Binding-site contacts:
Ligand atom O5 contacts residue ARG132 of chain 1.A at 3.6 Å.
Ligand atom C6 contacts residue GLU128 of chain 1.A at 3.9 Å.
Ligand atom C16 contacts residue HIS84 of chain 1.A at 4.0 Å.
Ligand atom C11 contacts residue ARG132 of chain 1.A at 3.9 Å.
Ligand atom C16 contacts residue TRP80 of chain 1.A at 4.3 Å (hydrophobic).
Ligand atom C15 contacts residue TRP80 of chain 1.A at 3.9 Å (hydrophobic).
Ligand atom O3 contacts residue PRO125 of chain 1.A at 4.2 Å.
Ligand atom C9 contacts residue ARG132 of chain 1.A at 4.1 Å.
Ligand atom C6 contacts residue PRO125 of chain 1.A at 4.1 Å (hydrophobic).
Ligand atom C2 contacts residue TRP133 of chain 1.A at 3.9 Å (hydrophobic).
Ligand atom C7 contacts residue PRO125 of chain 1.A at 3.8 Å (hydrophobic).
Ligand atom C12 contacts residue TRP80 of chain 1.A at 3.6 Å (hydrophobic).
Ligand atom C5 contacts residue GLU128 of chain 1.A at 4.0 Å.
Ligand atom C1 contacts residue ILE129 of chain 1.A at 4.2 Å (hydrophobic).
Ligand atom C1 contacts residue TRP133 of chain 1.A at 3.6 Å (hydrophobic).
Ligand atom O4 contacts residue ARG132 of chain 1.A at 4.4 Å.
Ligand atom C12 contacts residue HIS84 of chain 1.A at 4.2 Å.
Ligand atom C2 contacts residue ILE129 of chain 1.A at 3.8 Å (hydrophobic).
Ligand atom C9 contacts residue ILE129 of chain 1.A at 4.0 Å (hydrophobic).
Ligand atom C6 contacts residue ARG132 of chain 1.A at 4.1 Å.
Ligand atom C11 contacts residue TRP80 of chain 1.A at 4.2 Å (hydrophobic).
Ligand atom C4 contacts residue ILE129 of chain 1.A at 3.7 Å (hydrophobic).
Ligand atom C11 contacts residue ILE129 of chain 1.A at 4.3 Å (hydrophobic).
Ligand atom O1 contacts residue TRP133 of chain 1.A at 2.9 Å (h-bond).
Ligand atom C2 contacts residue ARG132 of chain 1.A at 3.5 Å.
Ligand atom C20 contacts residue ARG132 of chain 1.A at 4.2 Å.
Ligand atom C3 contacts residue ARG132 of chain 1.A at 3.5 Å.
Ligand atom C5 contacts residue ARG132 of chain 1.A at 3.5 Å.
Ligand atom C17 contacts residue HIS84 of chain 1.A at 3.9 Å.
Ligand atom C5 contacts residue ILE129 of chain 1.A at 4.1 Å (hydrophobic).
Ligand atom C10 contacts residue ILE129 of chain 1.A at 4.3 Å (hydrophobic).
Ligand atom O2 contacts residue ARG132 of chain 1.A at 3.3 Å.
Ligand atom C3 contacts residue ILE129 of chain 1.A at 4.0 Å (hydrophobic).
Ligand atom C8 contacts residue PRO125 of chain 1.A at 4.3 Å (hydrophobic).
Ligand atom C4 contacts residue ARG132 of chain 1.A at 3.6 Å.
Ligand atom C1 contacts residue TRP80 of chain 1.A at 4.4 Å (hydrophobic).
Ligand atom C13 contacts residue TRP80 of chain 1.A at 3.8 Å (hydrophobic).
Ligand atom O2 contacts residue ILE129 of chain 1.A at 3.7 Å.
Ligand atom O3 contacts residue GLU128 of chain 1.A at 3.3 Å.
Ligand atom C10 contacts residue ARG132 of chain 1.A at 4.2 Å.

Sequence of chain 1.A:
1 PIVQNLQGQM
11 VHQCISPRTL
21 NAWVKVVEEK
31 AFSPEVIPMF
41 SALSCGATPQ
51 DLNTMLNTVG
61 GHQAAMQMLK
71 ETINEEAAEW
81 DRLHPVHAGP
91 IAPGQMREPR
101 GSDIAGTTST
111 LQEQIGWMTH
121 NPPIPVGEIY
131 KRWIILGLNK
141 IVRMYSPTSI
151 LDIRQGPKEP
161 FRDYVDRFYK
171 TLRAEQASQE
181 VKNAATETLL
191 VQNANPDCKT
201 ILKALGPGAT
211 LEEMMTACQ

The small molecule below binds the protein below.
Small molecule (SMILES): O=C(O)c1ccccc1-c1c2ccc(=O)cc-2oc2cc(O)ccc12